Sequence of chain 1.A:
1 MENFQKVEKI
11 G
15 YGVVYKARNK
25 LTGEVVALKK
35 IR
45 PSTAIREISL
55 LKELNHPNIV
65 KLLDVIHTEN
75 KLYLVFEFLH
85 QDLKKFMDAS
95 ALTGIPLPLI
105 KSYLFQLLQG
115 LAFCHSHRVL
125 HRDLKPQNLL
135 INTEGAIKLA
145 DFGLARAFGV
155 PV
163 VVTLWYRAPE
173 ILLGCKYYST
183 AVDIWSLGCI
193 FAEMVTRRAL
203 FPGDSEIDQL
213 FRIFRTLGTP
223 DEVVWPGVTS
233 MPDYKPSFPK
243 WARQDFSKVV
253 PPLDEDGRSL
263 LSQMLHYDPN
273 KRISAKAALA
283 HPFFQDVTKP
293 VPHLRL

Binding-site contacts:
Ligand atom N07 contacts residue LEU134 of chain 1.A at 3.7 Å.
Ligand atom C20 contacts residue LEU134 of chain 1.A at 3.5 Å (hydrophobic).
Ligand atom C19 contacts residue GLN85 of chain 1.A at 3.8 Å.
Ligand atom C08 contacts residue ILE10 of chain 1.A at 3.8 Å (hydrophobic).
Ligand atom F27 contacts residue LYS33 of chain 1.A at 3.5 Å.
Ligand atom O24 contacts residue PHE82 of chain 1.A at 3.4 Å.
Ligand atom O24 contacts residue ALA31 of chain 1.A at 3.7 Å.
Ligand atom O24 contacts residue GLU81 of chain 1.A at 3.4 Å (salt-bridge).
Ligand atom C04 contacts residue ASN132 of chain 1.A at 3.5 Å.
Ligand atom F26 contacts residue ALA144 of chain 1.A at 3.7 Å.
Ligand atom C10 contacts residue HIS84 of chain 1.A at 3.6 Å.
Ligand atom F01 contacts residue LYS33 of chain 1.A at 3.3 Å.
Ligand atom O23 contacts residue LEU134 of chain 1.A at 3.5 Å.
Ligand atom C09 contacts residue ILE10 of chain 1.A at 3.6 Å (hydrophobic).
Ligand atom F01 contacts residue PHE80 of chain 1.A at 3.4 Å.
Ligand atom C18 contacts residue HIS84 of chain 1.A at 3.8 Å.
Ligand atom C11 contacts residue HIS84 of chain 1.A at 3.5 Å.
Ligand atom C22 contacts residue LEU134 of chain 1.A at 3.5 Å (hydrophobic).
Ligand atom C09 contacts residue PHE82 of chain 1.A at 3.8 Å (hydrophobic).
Ligand atom C16 contacts residue HIS84 of chain 1.A at 3.7 Å.
Ligand atom N17 contacts residue HIS84 of chain 1.A at 3.8 Å.
Ligand atom F27 contacts residue ASP145 of chain 1.A at 3.2 Å.
Ligand atom C06 contacts residue LEU134 of chain 1.A at 3.6 Å (hydrophobic).
Ligand atom C22 contacts residue ALA31 of chain 1.A at 3.3 Å (hydrophobic).
Ligand atom F01 contacts residue VAL18 of chain 1.A at 3.8 Å.
Ligand atom N07 contacts residue LEU83 of chain 1.A at 3.5 Å (h-bond).
Ligand atom O23 contacts residue PHE80 of chain 1.A at 3.5 Å.
Ligand atom O24 contacts residue LEU83 of chain 1.A at 2.9 Å (h-bond).
Ligand atom C08 contacts residue LEU83 of chain 1.A at 3.8 Å (hydrophobic).
Ligand atom O23 contacts residue GLU81 of chain 1.A at 2.4 Å (salt-bridge).
Ligand atom F26 contacts residue ASP145 of chain 1.A at 3.2 Å.
Ligand atom C05 contacts residue ASN132 of chain 1.A at 3.4 Å.
Ligand atom C22 contacts residue GLU81 of chain 1.A at 3.3 Å.
Ligand atom O24 contacts residue LEU134 of chain 1.A at 3.8 Å.
Ligand atom O23 contacts residue VAL64 of chain 1.A at 3.8 Å.
Ligand atom C21 contacts residue LEU134 of chain 1.A at 3.8 Å (hydrophobic).
Ligand atom O23 contacts residue ALA31 of chain 1.A at 3.4 Å.
Ligand atom C21 contacts residue ALA31 of chain 1.A at 3.7 Å (hydrophobic).
Ligand atom C19 contacts residue ASP86 of chain 1.A at 3.6 Å.
Ligand atom C09 contacts residue LEU83 of chain 1.A at 3.2 Å (hydrophobic).

A protein and the small-molecule ligand that binds it are described below.
Small molecule (SMILES): O=C(O)c1cc(C(F)(F)F)ccc1N[C@@H]1CCc2[nH]c3ccccc3c2C1